Sequence of chain 1.C:
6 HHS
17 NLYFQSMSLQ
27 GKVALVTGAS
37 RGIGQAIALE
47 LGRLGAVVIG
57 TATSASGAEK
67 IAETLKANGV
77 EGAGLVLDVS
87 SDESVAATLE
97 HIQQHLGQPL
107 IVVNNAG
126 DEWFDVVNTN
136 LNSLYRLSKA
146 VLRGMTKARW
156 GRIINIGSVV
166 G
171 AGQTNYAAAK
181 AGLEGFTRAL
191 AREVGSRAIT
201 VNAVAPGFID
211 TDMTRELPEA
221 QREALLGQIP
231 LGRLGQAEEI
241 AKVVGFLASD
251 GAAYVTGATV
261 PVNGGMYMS

Sequence of chain 1.D:
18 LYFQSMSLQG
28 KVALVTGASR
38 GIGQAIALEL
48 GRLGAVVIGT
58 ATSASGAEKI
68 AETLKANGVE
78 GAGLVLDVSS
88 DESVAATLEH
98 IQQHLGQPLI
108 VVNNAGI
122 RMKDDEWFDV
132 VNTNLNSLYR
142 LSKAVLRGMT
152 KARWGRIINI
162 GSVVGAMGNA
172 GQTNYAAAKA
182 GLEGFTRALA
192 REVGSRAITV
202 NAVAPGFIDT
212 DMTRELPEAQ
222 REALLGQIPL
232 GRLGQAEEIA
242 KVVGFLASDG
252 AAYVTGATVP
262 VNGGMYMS

This protein binds this small molecule.
Small molecule (SMILES): Nc1nc(-c2ccccc2)cn1NC(=O)Nc1ccccc1F

Binding-site contacts:
Ligand atom CAJ contacts residue VAL132 of chain 1.D at 3.7 Å (hydrophobic).
Ligand atom CAR contacts residue LEU136 of chain 1.C at 3.8 Å (hydrophobic).
Ligand atom CAL contacts residue ALA181 of chain 1.D at 3.8 Å (hydrophobic).
Ligand atom CAI contacts residue VAL132 of chain 1.D at 3.6 Å (hydrophobic).
Ligand atom FAP contacts residue VAL132 of chain 1.C at 3.9 Å.
Ligand atom CAU contacts residue PHE186 of chain 1.C at 3.5 Å (hydrophobic).
Ligand atom NAW contacts residue ASN133 of chain 1.D at 3.0 Å (h-bond).
Ligand atom CAN contacts residue ALA178 of chain 1.C at 3.7 Å (hydrophobic).
Ligand atom CAL contacts residue GLY185 of chain 1.C at 3.9 Å.
Ligand atom NAF contacts residue LEU136 of chain 1.D at 3.8 Å.
Ligand atom CAM contacts residue GLY182 of chain 1.C at 3.7 Å.
Ligand atom CAM contacts residue ALA178 of chain 1.C at 3.6 Å (hydrophobic).
Ligand atom CAV contacts residue PHE186 of chain 1.C at 3.5 Å (hydrophobic).
Ligand atom OAQ contacts residue PHE129 of chain 1.C at 3.4 Å.
Ligand atom CAH contacts residue LEU136 of chain 1.D at 3.6 Å (hydrophobic).
Ligand atom CAK contacts residue GLY182 of chain 1.D at 3.5 Å.
Ligand atom CAV contacts residue GLY185 of chain 1.C at 3.2 Å.
Ligand atom NAG contacts residue LEU136 of chain 1.C at 3.7 Å.
Ligand atom CAL contacts residue GLY182 of chain 1.D at 3.3 Å.
Ligand atom CAN contacts residue PHE186 of chain 1.D at 3.7 Å (hydrophobic).
Ligand atom CAU contacts residue ALA178 of chain 1.D at 3.9 Å (hydrophobic).
Ligand atom CAB contacts residue VAL132 of chain 1.C at 3.8 Å (hydrophobic).
Ligand atom NAG contacts residue LEU136 of chain 1.D at 3.8 Å.
Ligand atom CAV contacts residue ALA181 of chain 1.D at 3.9 Å (hydrophobic).
Ligand atom CAE contacts residue ASN133 of chain 1.C at 3.6 Å.
Ligand atom CAU contacts residue GLY185 of chain 1.C at 3.5 Å.
Ligand atom NAD contacts residue VAL132 of chain 1.C at 3.5 Å.
Ligand atom CAI contacts residue LEU136 of chain 1.C at 3.8 Å (hydrophobic).
Ligand atom CAV contacts residue ALA178 of chain 1.D at 3.3 Å (hydrophobic).
Ligand atom CAA contacts residue GLY182 of chain 1.C at 3.2 Å.
Ligand atom OAQ contacts residue ASN133 of chain 1.C at 2.8 Å (h-bond).
Ligand atom NAW contacts residue PHE129 of chain 1.D at 3.5 Å.
Ligand atom NAF contacts residue ASN133 of chain 1.C at 3.4 Å (h-bond).
Ligand atom CAO contacts residue VAL132 of chain 1.C at 3.6 Å (hydrophobic).
Ligand atom CAN contacts residue GLY185 of chain 1.D at 3.7 Å.
Ligand atom CAC contacts residue VAL132 of chain 1.C at 3.3 Å (hydrophobic).
Ligand atom CAH contacts residue VAL132 of chain 1.D at 3.9 Å (hydrophobic).
Ligand atom CAH contacts residue LEU136 of chain 1.C at 3.7 Å (hydrophobic).
Ligand atom CAB contacts residue LEU136 of chain 1.C at 3.9 Å (hydrophobic).
Ligand atom CAL contacts residue ALA178 of chain 1.D at 3.5 Å (hydrophobic).